Binding-site contacts:
Ligand atom C7 contacts residue ASN255 of chain 1.B at 3.4 Å.
Ligand atom N2 contacts residue ASN257 of chain 1.B at 3.0 Å (h-bond).
Ligand atom C7 contacts residue ASN257 of chain 1.B at 3.8 Å.
Ligand atom C8 contacts residue ASN255 of chain 1.B at 3.5 Å.
Ligand atom C5 contacts residue ASN257 of chain 1.B at 3.6 Å.
Ligand atom C3 contacts residue ASN257 of chain 1.B at 3.8 Å.
Ligand atom O7 contacts residue ASN255 of chain 1.B at 3.7 Å.
Ligand atom C4 contacts residue ASN257 of chain 1.B at 4.2 Å.
Ligand atom C1 contacts residue ASN257 of chain 1.B at 1.4 Å.
Ligand atom N2 contacts residue ASN255 of chain 1.B at 3.8 Å.
Ligand atom O7 contacts residue ASN257 of chain 1.B at 4.2 Å.
Ligand atom C2 contacts residue ASN257 of chain 1.B at 2.5 Å.
Ligand atom O6 contacts residue LYS533 of chain 1.A at 4.2 Å.
Ligand atom O5 contacts residue ASN257 of chain 1.B at 2.4 Å (h-bond).

Sequence of chain 1.B:
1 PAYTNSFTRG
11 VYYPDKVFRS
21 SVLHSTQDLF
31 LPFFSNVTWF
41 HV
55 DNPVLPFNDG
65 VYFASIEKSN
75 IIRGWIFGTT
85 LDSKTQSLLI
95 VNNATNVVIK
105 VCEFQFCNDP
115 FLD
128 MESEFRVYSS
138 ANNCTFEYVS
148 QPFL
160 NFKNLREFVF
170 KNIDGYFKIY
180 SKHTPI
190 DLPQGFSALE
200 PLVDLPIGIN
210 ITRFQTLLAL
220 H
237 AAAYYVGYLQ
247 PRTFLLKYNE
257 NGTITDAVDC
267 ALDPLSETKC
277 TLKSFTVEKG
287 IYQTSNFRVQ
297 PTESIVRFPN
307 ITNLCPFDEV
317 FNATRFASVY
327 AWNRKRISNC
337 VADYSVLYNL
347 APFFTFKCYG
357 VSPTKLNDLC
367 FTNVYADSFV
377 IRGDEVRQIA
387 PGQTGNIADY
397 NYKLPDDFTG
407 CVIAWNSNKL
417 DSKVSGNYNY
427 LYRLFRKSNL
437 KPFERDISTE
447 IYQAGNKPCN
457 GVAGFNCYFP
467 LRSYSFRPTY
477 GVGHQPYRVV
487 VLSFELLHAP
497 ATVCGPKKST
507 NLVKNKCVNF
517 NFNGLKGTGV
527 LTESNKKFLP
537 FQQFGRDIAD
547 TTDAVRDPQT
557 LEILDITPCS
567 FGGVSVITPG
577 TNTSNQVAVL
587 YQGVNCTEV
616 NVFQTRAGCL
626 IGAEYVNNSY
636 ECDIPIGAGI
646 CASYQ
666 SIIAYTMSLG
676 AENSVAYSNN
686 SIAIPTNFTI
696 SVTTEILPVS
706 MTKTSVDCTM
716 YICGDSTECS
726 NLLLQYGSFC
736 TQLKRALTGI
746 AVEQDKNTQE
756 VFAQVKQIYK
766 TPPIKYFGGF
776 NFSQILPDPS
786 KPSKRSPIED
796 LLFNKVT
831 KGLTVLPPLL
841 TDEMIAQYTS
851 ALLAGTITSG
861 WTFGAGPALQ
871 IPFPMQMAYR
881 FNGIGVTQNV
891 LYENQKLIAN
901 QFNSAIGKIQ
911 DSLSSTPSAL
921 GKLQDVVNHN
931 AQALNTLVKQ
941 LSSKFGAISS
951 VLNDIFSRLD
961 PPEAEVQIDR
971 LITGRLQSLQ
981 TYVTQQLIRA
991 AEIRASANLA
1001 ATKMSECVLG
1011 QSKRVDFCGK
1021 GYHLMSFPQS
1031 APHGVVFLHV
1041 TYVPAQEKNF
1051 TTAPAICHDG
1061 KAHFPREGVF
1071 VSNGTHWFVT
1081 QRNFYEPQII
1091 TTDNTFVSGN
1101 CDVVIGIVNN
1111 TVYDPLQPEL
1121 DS

The protein below binds the small molecule below.
Small molecule (SMILES): CC(=O)N[C@@H]1[C@@H](O)[C@H](O)[C@@H](CO)O[C@H]1O

Sequence of chain 1.A:
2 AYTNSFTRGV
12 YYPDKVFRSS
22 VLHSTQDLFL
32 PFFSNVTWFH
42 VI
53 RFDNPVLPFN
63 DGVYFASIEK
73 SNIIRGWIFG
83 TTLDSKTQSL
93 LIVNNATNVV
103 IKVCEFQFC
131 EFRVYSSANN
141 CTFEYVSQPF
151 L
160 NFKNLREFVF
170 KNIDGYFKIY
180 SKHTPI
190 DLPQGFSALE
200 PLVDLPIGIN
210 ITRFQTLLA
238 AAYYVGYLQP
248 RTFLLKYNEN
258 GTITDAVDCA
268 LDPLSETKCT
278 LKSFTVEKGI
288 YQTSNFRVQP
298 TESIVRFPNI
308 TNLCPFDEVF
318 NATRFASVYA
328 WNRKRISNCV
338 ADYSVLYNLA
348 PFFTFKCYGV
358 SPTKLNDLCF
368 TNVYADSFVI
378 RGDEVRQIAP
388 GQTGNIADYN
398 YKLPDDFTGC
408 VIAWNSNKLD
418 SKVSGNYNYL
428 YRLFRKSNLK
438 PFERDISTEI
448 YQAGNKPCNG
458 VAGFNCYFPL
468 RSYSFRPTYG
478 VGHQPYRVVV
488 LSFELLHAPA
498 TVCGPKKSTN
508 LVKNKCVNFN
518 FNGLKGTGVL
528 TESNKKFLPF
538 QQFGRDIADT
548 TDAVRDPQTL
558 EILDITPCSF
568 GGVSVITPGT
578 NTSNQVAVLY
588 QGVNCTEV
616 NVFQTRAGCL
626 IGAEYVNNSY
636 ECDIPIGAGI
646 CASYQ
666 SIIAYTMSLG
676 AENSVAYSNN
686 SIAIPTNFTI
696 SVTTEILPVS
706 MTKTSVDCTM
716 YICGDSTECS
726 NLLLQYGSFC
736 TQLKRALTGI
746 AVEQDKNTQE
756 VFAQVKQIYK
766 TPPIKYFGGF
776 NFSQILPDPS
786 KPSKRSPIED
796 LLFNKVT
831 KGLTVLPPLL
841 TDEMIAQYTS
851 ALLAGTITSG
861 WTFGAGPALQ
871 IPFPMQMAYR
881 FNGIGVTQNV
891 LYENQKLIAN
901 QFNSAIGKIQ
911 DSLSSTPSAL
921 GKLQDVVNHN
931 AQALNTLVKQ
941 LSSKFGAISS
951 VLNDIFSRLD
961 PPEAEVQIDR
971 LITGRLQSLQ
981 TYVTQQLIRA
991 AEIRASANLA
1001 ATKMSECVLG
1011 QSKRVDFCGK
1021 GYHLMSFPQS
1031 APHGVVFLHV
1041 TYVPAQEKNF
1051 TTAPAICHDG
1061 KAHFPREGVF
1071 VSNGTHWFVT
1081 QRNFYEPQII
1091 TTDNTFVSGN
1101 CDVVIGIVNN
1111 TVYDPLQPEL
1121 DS